This small molecule binds to this protein.
Small molecule (SMILES): Nc1ncnc2c1ncn2[C@@H]1O[C@H](CO[P](=O)(O)O[P](=O)(O)NP(=O)(O)O)[C@@H](O)[C@H]1O

Binding-site contacts:
Ligand atom N3B contacts residue LYS84 of chain 1.A at 3.4 Å.
Ligand atom O1B contacts residue SER82 of chain 1.A at 3.1 Å (h-bond).
Ligand atom PA contacts residue GLY83 of chain 1.A at 3.8 Å.
Ligand atom O2G contacts residue GLY359 of chain 1.A at 2.6 Å (h-bond).
Ligand atom PB contacts residue ALA81 of chain 1.A at 3.4 Å.
Ligand atom O2A contacts residue GLY83 of chain 1.A at 3.2 Å.
Ligand atom N1 contacts residue TYR58 of chain 1.A at 3.8 Å.
Ligand atom O1B contacts residue PRO79 of chain 1.A at 2.8 Å (h-bond).
Ligand atom O3G contacts residue THR80 of chain 1.A at 3.3 Å.
Ligand atom O3A contacts residue THR85 of chain 1.A at 3.8 Å.
Ligand atom PB contacts residue LYS84 of chain 1.A at 3.7 Å.
Ligand atom C8 contacts residue GLY83 of chain 1.A at 3.6 Å.
Ligand atom O1B contacts residue LYS84 of chain 1.A at 3.7 Å.
Ligand atom C5 contacts residue ILE54 of chain 1.A at 3.8 Å (hydrophobic).
Ligand atom C2 contacts residue GLY53 of chain 1.A at 3.2 Å.
Ligand atom O1G contacts residue ALA81 of chain 1.A at 3.8 Å.
Ligand atom N6 contacts residue GLN61 of chain 1.A at 3.7 Å.
Ligand atom O3A contacts residue LYS84 of chain 1.A at 2.7 Å (salt-bridge).
Ligand atom O2A contacts residue LYS84 of chain 1.A at 2.9 Å (salt-bridge).
Ligand atom PA contacts residue LYS84 of chain 1.A at 3.4 Å.
Ligand atom N1 contacts residue GLY53 of chain 1.A at 3.2 Å (h-bond).
Ligand atom O2G contacts residue LYS84 of chain 1.A at 3.4 Å (salt-bridge).
Ligand atom O1B contacts residue ALA81 of chain 1.A at 2.6 Å (h-bond).
Ligand atom N7 contacts residue TYR58 of chain 1.A at 3.4 Å.
Ligand atom O1A contacts residue THR85 of chain 1.A at 3.6 Å (h-bond).
Ligand atom N6 contacts residue ILE54 of chain 1.A at 3.3 Å.
Ligand atom O3G contacts residue PRO79 of chain 1.A at 3.6 Å.
Ligand atom O2B contacts residue ALA81 of chain 1.A at 3.0 Å (h-bond).
Ligand atom N6 contacts residue GLU56 of chain 1.A at 2.8 Å (salt-bridge).
Ligand atom O1B contacts residue THR80 of chain 1.A at 3.3 Å.
Ligand atom PA contacts residue THR85 of chain 1.A at 3.8 Å.
Ligand atom C5 contacts residue TYR58 of chain 1.A at 3.2 Å (hydrophobic).
Ligand atom C6 contacts residue ILE54 of chain 1.A at 3.7 Å (hydrophobic).
Ligand atom C6 contacts residue TYR58 of chain 1.A at 3.3 Å (hydrophobic).
Ligand atom O3A contacts residue GLY83 of chain 1.A at 3.6 Å.
Ligand atom N6 contacts residue TYR58 of chain 1.A at 3.4 Å.
Ligand atom O2A contacts residue THR85 of chain 1.A at 2.7 Å (h-bond).
Ligand atom O5' contacts residue GLY83 of chain 1.A at 3.4 Å (h-bond).
Ligand atom C2 contacts residue TYR58 of chain 1.A at 3.8 Å (hydrophobic).
Ligand atom N7 contacts residue GLN61 of chain 1.A at 3.6 Å (h-bond).

Sequence of chain 1.A:
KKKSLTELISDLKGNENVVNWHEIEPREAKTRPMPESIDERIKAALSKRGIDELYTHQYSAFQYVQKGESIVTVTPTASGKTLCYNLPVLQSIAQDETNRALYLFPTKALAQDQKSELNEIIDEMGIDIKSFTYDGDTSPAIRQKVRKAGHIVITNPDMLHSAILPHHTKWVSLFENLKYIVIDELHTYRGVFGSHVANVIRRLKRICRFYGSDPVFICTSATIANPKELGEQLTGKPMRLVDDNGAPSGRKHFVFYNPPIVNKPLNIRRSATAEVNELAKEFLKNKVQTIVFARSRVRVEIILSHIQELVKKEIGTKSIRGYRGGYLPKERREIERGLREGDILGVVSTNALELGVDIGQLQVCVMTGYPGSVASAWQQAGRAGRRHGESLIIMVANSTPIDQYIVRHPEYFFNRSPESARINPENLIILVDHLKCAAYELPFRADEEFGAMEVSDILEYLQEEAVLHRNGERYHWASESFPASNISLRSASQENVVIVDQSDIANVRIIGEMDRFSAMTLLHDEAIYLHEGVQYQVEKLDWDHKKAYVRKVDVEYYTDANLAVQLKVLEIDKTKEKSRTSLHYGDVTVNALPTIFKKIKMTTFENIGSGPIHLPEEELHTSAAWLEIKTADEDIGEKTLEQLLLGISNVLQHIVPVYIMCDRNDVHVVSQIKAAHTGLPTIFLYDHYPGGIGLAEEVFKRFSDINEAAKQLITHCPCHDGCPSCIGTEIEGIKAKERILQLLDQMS